This small molecule binds to this protein.
Small molecule (SMILES): CC(=O)N[C@@H]1[C@@H](O)[C@H](O)[C@@H](COP(=O)(O)O)O[C@@H]1O

Binding-site contacts:
Ligand atom O3P contacts residue ARG86 of chain 1.A at 3.8 Å.
Ligand atom N2 contacts residue ARG215 of chain 1.A at 4.0 Å.
Ligand atom P contacts residue ARG86 of chain 1.A at 4.0 Å.
Ligand atom C6 contacts residue MSE157 of chain 1.A at 3.7 Å.
Ligand atom C8 contacts residue SO41 of chain 1.G at 2.8 Å.
Ligand atom O5 contacts residue TYR160 of chain 1.A at 3.5 Å.
Ligand atom O1P contacts residue ARG86 of chain 1.A at 2.8 Å (salt-bridge).
Ligand atom O1 contacts residue TYR160 of chain 1.A at 3.6 Å.
Ligand atom O5 contacts residue THR156 of chain 1.A at 4.3 Å.
Ligand atom O7 contacts residue SO41 of chain 1.G at 2.5 Å (h-bond).
Ligand atom P contacts residue TYR160 of chain 1.A at 4.2 Å.
Ligand atom O2P contacts residue MSE157 of chain 1.A at 3.6 Å.
Ligand atom N2 contacts residue SER211 of chain 1.A at 4.3 Å.
Ligand atom C3 contacts residue SO41 of chain 1.F at 3.3 Å.
Ligand atom C8 contacts residue ARG215 of chain 1.A at 3.2 Å.
Ligand atom C1 contacts residue TYR160 of chain 1.A at 3.6 Å (hydrophobic).
Ligand atom C8 contacts residue SER211 of chain 1.A at 2.3 Å.
Ligand atom O3 contacts residue SO41 of chain 1.F at 3.6 Å (h-bond).
Ligand atom O3 contacts residue LYS77 of chain 1.A at 3.0 Å (salt-bridge).
Ligand atom C4 contacts residue SO41 of chain 1.F at 3.5 Å.
Ligand atom O4 contacts residue SO41 of chain 1.F at 2.7 Å (h-bond).
Ligand atom O6 contacts residue MSE157 of chain 1.A at 3.5 Å (h-bond).
Ligand atom O3P contacts residue MSE157 of chain 1.A at 3.4 Å (h-bond).
Ligand atom C7 contacts residue ARG215 of chain 1.A at 3.8 Å.
Ligand atom C6 contacts residue TYR160 of chain 1.A at 4.2 Å (hydrophobic).
Ligand atom P contacts residue MSE157 of chain 1.A at 3.9 Å.
Ligand atom C7 contacts residue SER211 of chain 1.A at 3.6 Å.
Ligand atom O7 contacts residue SER211 of chain 1.A at 4.4 Å.
Ligand atom O3P contacts residue ILE87 of chain 1.A at 4.3 Å.
Ligand atom O4 contacts residue ARG86 of chain 1.A at 3.5 Å (salt-bridge).
Ligand atom C4 contacts residue LYS77 of chain 1.A at 3.7 Å.
Ligand atom C7 contacts residue SO41 of chain 1.G at 2.6 Å.
Ligand atom O2P contacts residue TYR160 of chain 1.A at 3.4 Å (h-bond).
Ligand atom C6 contacts residue THR156 of chain 1.A at 4.4 Å.
Ligand atom C3 contacts residue LYS77 of chain 1.A at 3.6 Å.
Ligand atom O6 contacts residue TYR160 of chain 1.A at 3.4 Å.
Ligand atom C2 contacts residue SO41 of chain 1.G at 4.3 Å.
Ligand atom C5 contacts residue SO41 of chain 1.F at 4.3 Å.
Ligand atom N2 contacts residue SO41 of chain 1.G at 3.5 Å (h-bond).
Ligand atom O4 contacts residue LYS77 of chain 1.A at 2.8 Å (salt-bridge).

Sequence of chain 1.A:
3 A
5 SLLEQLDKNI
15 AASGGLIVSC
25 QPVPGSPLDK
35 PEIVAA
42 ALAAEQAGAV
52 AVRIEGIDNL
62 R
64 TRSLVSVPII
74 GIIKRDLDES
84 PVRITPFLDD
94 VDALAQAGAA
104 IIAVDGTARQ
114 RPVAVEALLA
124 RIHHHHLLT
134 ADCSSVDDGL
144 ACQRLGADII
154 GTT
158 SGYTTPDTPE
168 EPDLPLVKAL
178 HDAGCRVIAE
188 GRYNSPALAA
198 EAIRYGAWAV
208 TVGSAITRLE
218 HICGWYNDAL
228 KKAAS